Sequence of chain 1.B:
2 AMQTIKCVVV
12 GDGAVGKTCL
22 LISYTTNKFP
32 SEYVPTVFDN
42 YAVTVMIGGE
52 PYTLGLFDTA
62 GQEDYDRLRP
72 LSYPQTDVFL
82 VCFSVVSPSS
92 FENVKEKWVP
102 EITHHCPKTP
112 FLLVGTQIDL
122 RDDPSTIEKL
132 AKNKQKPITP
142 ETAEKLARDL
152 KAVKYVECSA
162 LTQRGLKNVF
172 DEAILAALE

Binding-site contacts:
Ligand atom O3G contacts residue PRO36 of chain 1.B at 3.5 Å.
Ligand atom N3B contacts residue ALA15 of chain 1.B at 2.7 Å (h-bond).
Ligand atom C6 contacts residue ASP120 of chain 1.B at 3.5 Å.
Ligand atom O2A contacts residue MG1 of chain 1.D at 2.9 Å.
Ligand atom O2G contacts residue THR37 of chain 1.B at 2.7 Å (h-bond).
Ligand atom C4 contacts residue GLN118 of chain 1.B at 3.6 Å.
Ligand atom O1A contacts residue CYS20 of chain 1.B at 2.9 Å (h-bond).
Ligand atom N7 contacts residue PHE30 of chain 1.B at 3.6 Å.
Ligand atom O1G contacts residue LYS18 of chain 1.B at 3.0 Å (salt-bridge).
Ligand atom O6 contacts residue LEU162 of chain 1.B at 3.3 Å (h-bond).
Ligand atom N9 contacts residue GLN118 of chain 1.B at 3.5 Å (h-bond).
Ligand atom N9 contacts residue PHE30 of chain 1.B at 3.6 Å.
Ligand atom O2A contacts residue TYR34 of chain 1.B at 3.2 Å.
Ligand atom O1B contacts residue LYS18 of chain 1.B at 2.8 Å (salt-bridge).
Ligand atom O2B contacts residue MG1 of chain 1.D at 2.7 Å.
Ligand atom O2' contacts residue PHE30 of chain 1.B at 3.6 Å.
Ligand atom PB contacts residue MG1 of chain 1.D at 3.6 Å.
Ligand atom O6 contacts residue ALA161 of chain 1.B at 3.0 Å (h-bond).
Ligand atom C4 contacts residue PHE30 of chain 1.B at 3.5 Å (hydrophobic).
Ligand atom O2B contacts residue THR19 of chain 1.B at 2.8 Å (h-bond).
Ligand atom O1A contacts residue THR19 of chain 1.B at 3.1 Å (h-bond).
Ligand atom O3G contacts residue TYR34 of chain 1.B at 3.1 Å (h-bond).
Ligand atom N2 contacts residue LEU121 of chain 1.B at 3.5 Å.
Ligand atom O6 contacts residue ASP120 of chain 1.B at 3.4 Å (salt-bridge).
Ligand atom O6 contacts residue SER160 of chain 1.B at 3.4 Å (h-bond).
Ligand atom O1A contacts residue GLY17 of chain 1.B at 3.3 Å.
Ligand atom O3A contacts residue ALA15 of chain 1.B at 3.6 Å.
Ligand atom O3A contacts residue GLY17 of chain 1.B at 3.3 Å (h-bond).
Ligand atom O1A contacts residue LYS18 of chain 1.B at 3.6 Å.
Ligand atom O2G contacts residue MG1 of chain 1.D at 2.8 Å.
Ligand atom N2 contacts residue ASP120 of chain 1.B at 2.8 Å (salt-bridge).
Ligand atom C2 contacts residue ASP120 of chain 1.B at 3.5 Å.
Ligand atom O1B contacts residue VAL16 of chain 1.B at 3.6 Å (h-bond).
Ligand atom N1 contacts residue ASP120 of chain 1.B at 2.8 Å (salt-bridge).
Ligand atom O1G contacts residue GLY14 of chain 1.B at 3.6 Å.
Ligand atom O1B contacts residue GLY17 of chain 1.B at 3.0 Å (h-bond).
Ligand atom O4' contacts residue GLN118 of chain 1.B at 3.4 Å (h-bond).
Ligand atom C8 contacts residue CYS20 of chain 1.B at 3.6 Å (hydrophobic).
Ligand atom C5 contacts residue PHE30 of chain 1.B at 3.6 Å (hydrophobic).
Ligand atom O1G contacts residue GLY62 of chain 1.B at 2.8 Å (h-bond).

This small molecule binds to this protein.
Small molecule (SMILES): Nc1nc2c(ncn2[C@@H]2O[C@H](CO[P](=O)(O)O[P](=O)(O)NP(=O)(O)O)[C@@H](O)[C@H]2O)c(=O)[nH]1